The small molecule below binds the protein below.
Small molecule (SMILES): Nc1nc2c(ncn2[C@@H]2O[C@H](CO[P](=O)(O)O[P](=O)(O)NP(=O)(O)O)[C@@H](O)[C@H]2O)c(=O)[nH]1

Binding-site contacts:
Ligand atom O3G contacts residue MG1 of chain 2.N at 1.9 Å.
Ligand atom N3B contacts residue GLY20 of chain 2.A at 3.3 Å (h-bond).
Ligand atom N3B contacts residue MG1 of chain 2.N at 3.2 Å.
Ligand atom N2 contacts residue ASP126 of chain 2.A at 2.9 Å (salt-bridge).
Ligand atom O2B contacts residue SER24 of chain 2.A at 2.7 Å (h-bond).
Ligand atom N7 contacts residue ASN123 of chain 2.A at 3.4 Å (h-bond).
Ligand atom O2A contacts residue SER39 of chain 2.A at 3.1 Å (h-bond).
Ligand atom O2G contacts residue LYS23 of chain 2.A at 2.6 Å (salt-bridge).
Ligand atom O6 contacts residue ASP126 of chain 2.A at 3.5 Å (salt-bridge).
Ligand atom C6 contacts residue LYS124 of chain 2.A at 3.5 Å.
Ligand atom O3' contacts residue LEU37 of chain 2.A at 2.8 Å (h-bond).
Ligand atom O2G contacts residue GLY68 of chain 2.A at 3.0 Å (h-bond).
Ligand atom O6 contacts residue ALA154 of chain 2.A at 2.8 Å (h-bond).
Ligand atom O1A contacts residue GLY22 of chain 2.A at 3.2 Å.
Ligand atom C2 contacts residue ASP126 of chain 2.A at 3.4 Å.
Ligand atom O3G contacts residue THR42 of chain 2.A at 2.5 Å (h-bond).
Ligand atom PB contacts residue MG1 of chain 2.N at 3.1 Å.
Ligand atom N1 contacts residue ASP126 of chain 2.A at 2.5 Å (salt-bridge).
Ligand atom N2 contacts residue LEU127 of chain 2.A at 3.4 Å.
Ligand atom O2' contacts residue PHE35 of chain 2.A at 3.3 Å.
Ligand atom C6 contacts residue ASP126 of chain 2.A at 3.4 Å.
Ligand atom O1B contacts residue GLY22 of chain 2.A at 3.2 Å (h-bond).
Ligand atom O6 contacts residue SER153 of chain 2.A at 3.5 Å.
Ligand atom O2B contacts residue MG1 of chain 2.N at 1.9 Å.
Ligand atom O1B contacts residue LYS23 of chain 2.A at 2.9 Å (salt-bridge).
Ligand atom O4' contacts residue LYS124 of chain 2.A at 3.4 Å (salt-bridge).
Ligand atom O1G contacts residue SER41 of chain 2.A at 2.9 Å (h-bond).
Ligand atom O1A contacts residue ASN25 of chain 2.A at 2.8 Å (h-bond).
Ligand atom N2 contacts residue TYR158 of chain 2.B at 3.4 Å (h-bond).
Ligand atom C3' contacts residue SER39 of chain 2.A at 3.5 Å.
Ligand atom O1A contacts residue SER24 of chain 2.A at 3.5 Å (h-bond).
Ligand atom O2' contacts residue LEU37 of chain 2.A at 2.9 Å (h-bond).
Ligand atom O3A contacts residue GLY22 of chain 2.A at 3.1 Å (h-bond).
Ligand atom O6 contacts residue LEU155 of chain 2.A at 3.1 Å (h-bond).
Ligand atom O2' contacts residue ASN36 of chain 2.A at 2.9 Å (h-bond).
Ligand atom O5' contacts residue SER39 of chain 2.A at 3.5 Å (h-bond).
Ligand atom O1B contacts residue GLY20 of chain 2.A at 3.4 Å (h-bond).
Ligand atom PG contacts residue MG1 of chain 2.N at 3.0 Å.
Ligand atom N1 contacts residue LEU155 of chain 2.A at 3.4 Å.
Ligand atom O1G contacts residue SER19 of chain 2.A at 2.8 Å (h-bond).

Sequence of chain 2.A:
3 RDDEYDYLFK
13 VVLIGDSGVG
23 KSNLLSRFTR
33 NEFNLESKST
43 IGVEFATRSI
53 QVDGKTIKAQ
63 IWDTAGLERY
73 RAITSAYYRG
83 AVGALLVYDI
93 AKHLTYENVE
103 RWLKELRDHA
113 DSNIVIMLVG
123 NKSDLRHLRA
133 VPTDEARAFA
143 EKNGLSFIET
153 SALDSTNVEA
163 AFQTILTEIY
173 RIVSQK

Sequence of chain 2.B:
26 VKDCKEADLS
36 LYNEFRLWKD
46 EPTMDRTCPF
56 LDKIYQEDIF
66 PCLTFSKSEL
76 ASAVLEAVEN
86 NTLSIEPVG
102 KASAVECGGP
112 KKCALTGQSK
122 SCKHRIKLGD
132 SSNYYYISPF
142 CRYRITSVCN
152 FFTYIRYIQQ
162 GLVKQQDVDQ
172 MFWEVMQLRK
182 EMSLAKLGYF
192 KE